A small-molecule ligand and the protein it binds are described below.
Small molecule (SMILES): O=C1CO[C@H](CO)C=C1O

Binding-site contacts:
Ligand atom C6 contacts residue TRP619 of chain 2.A at 4.3 Å (hydrophobic).
Ligand atom O6 contacts residue PHE590 of chain 2.A at 4.2 Å.
Ligand atom C4 contacts residue ALA627 of chain 2.A at 4.2 Å (hydrophobic).
Ligand atom C2 contacts residue GLU639 of chain 2.A at 3.7 Å.
Ligand atom C2 contacts residue TRP619 of chain 2.A at 4.2 Å (hydrophobic).
Ligand atom C2 contacts residue HIS641 of chain 2.A at 4.0 Å.
Ligand atom O3 contacts residue TRP726 of chain 2.A at 3.2 Å (h-bond).
Ligand atom C6 contacts residue PHE595 of chain 2.A at 3.6 Å (hydrophobic).
Ligand atom O2 contacts residue TRP619 of chain 2.A at 4.5 Å.
Ligand atom C3 contacts residue HIS641 of chain 2.A at 4.2 Å.
Ligand atom C1 contacts residue HIS630 of chain 2.A at 3.4 Å.
Ligand atom C2 contacts residue ZN1 of chain 2.D at 4.1 Å.
Ligand atom C6 contacts residue ALA627 of chain 2.A at 3.3 Å (hydrophobic).
Ligand atom C1 contacts residue ZN1 of chain 2.D at 4.0 Å.
Ligand atom O2 contacts residue ZN1 of chain 2.D at 3.9 Å.
Ligand atom O3 contacts residue TRP619 of chain 2.A at 3.6 Å.
Ligand atom C5 contacts residue HIS630 of chain 2.A at 3.8 Å.
Ligand atom O3 contacts residue HIS641 of chain 2.A at 3.4 Å (h-bond).
Ligand atom C2 contacts residue HIS630 of chain 2.A at 3.9 Å.
Ligand atom O5 contacts residue TRP619 of chain 2.A at 4.0 Å.
Ligand atom O2 contacts residue HIS641 of chain 2.A at 3.2 Å (h-bond).
Ligand atom O5 contacts residue HIS630 of chain 2.A at 4.0 Å.
Ligand atom O2 contacts residue HIS632 of chain 2.A at 4.3 Å.
Ligand atom O6 contacts residue HIS630 of chain 2.A at 4.1 Å.
Ligand atom C4 contacts residue TRP619 of chain 2.A at 4.2 Å (hydrophobic).
Ligand atom C5 contacts residue TRP619 of chain 2.A at 4.4 Å (hydrophobic).
Ligand atom O6 contacts residue PHE595 of chain 2.A at 4.4 Å.
Ligand atom C3 contacts residue TRP619 of chain 2.A at 3.9 Å (hydrophobic).
Ligand atom C1 contacts residue GLU639 of chain 2.A at 4.2 Å.
Ligand atom C4 contacts residue HIS630 of chain 2.A at 4.3 Å.
Ligand atom O2 contacts residue GLU639 of chain 2.A at 2.7 Å (salt-bridge).
Ligand atom C1 contacts residue TRP619 of chain 2.A at 4.4 Å (hydrophobic).
Ligand atom O6 contacts residue ALA627 of chain 2.A at 2.8 Å (h-bond).
Ligand atom O2 contacts residue HIS630 of chain 2.A at 4.4 Å.
Ligand atom C4 contacts residue PHE595 of chain 2.A at 4.4 Å (hydrophobic).
Ligand atom C1 contacts residue HIS632 of chain 2.A at 3.8 Å.
Ligand atom C5 contacts residue ALA627 of chain 2.A at 4.1 Å (hydrophobic).
Ligand atom O6 contacts residue GLY628 of chain 2.A at 3.9 Å.

Sequence of chain 2.A:
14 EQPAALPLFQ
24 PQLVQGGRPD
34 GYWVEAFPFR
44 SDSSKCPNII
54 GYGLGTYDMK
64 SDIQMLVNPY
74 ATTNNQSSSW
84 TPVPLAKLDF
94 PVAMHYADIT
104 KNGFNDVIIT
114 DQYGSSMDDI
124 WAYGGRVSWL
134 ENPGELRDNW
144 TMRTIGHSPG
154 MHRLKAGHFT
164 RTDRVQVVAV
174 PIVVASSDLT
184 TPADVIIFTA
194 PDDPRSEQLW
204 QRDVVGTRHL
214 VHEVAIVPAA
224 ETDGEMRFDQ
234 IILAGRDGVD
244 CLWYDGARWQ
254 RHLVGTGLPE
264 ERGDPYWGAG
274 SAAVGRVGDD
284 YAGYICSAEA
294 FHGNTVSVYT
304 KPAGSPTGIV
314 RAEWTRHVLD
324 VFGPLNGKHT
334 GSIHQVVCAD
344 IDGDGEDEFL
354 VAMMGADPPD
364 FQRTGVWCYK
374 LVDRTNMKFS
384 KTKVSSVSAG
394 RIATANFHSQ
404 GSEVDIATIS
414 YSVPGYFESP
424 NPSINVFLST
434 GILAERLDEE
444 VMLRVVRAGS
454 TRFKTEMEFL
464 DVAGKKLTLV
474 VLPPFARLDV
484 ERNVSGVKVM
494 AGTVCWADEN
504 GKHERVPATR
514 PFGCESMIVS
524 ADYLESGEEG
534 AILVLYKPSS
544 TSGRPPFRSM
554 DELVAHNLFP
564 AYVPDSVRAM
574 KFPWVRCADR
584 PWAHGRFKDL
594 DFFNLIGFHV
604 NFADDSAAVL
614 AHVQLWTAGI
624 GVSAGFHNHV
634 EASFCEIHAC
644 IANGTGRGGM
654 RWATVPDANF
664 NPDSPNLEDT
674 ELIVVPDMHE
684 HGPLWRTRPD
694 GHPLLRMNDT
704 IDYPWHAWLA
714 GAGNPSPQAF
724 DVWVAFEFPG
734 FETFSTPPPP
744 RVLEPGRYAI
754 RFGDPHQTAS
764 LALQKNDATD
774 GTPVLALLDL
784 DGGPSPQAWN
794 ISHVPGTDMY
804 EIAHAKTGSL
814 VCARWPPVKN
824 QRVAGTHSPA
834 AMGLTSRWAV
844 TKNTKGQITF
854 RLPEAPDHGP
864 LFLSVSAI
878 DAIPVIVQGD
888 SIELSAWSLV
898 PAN